This protein binds this small molecule.
Small molecule (SMILES): CC(=O)N[C@@H]1[C@@H](O)[C@H](O)[C@@H](CO)O[C@H]1O

Sequence of chain 1.A:
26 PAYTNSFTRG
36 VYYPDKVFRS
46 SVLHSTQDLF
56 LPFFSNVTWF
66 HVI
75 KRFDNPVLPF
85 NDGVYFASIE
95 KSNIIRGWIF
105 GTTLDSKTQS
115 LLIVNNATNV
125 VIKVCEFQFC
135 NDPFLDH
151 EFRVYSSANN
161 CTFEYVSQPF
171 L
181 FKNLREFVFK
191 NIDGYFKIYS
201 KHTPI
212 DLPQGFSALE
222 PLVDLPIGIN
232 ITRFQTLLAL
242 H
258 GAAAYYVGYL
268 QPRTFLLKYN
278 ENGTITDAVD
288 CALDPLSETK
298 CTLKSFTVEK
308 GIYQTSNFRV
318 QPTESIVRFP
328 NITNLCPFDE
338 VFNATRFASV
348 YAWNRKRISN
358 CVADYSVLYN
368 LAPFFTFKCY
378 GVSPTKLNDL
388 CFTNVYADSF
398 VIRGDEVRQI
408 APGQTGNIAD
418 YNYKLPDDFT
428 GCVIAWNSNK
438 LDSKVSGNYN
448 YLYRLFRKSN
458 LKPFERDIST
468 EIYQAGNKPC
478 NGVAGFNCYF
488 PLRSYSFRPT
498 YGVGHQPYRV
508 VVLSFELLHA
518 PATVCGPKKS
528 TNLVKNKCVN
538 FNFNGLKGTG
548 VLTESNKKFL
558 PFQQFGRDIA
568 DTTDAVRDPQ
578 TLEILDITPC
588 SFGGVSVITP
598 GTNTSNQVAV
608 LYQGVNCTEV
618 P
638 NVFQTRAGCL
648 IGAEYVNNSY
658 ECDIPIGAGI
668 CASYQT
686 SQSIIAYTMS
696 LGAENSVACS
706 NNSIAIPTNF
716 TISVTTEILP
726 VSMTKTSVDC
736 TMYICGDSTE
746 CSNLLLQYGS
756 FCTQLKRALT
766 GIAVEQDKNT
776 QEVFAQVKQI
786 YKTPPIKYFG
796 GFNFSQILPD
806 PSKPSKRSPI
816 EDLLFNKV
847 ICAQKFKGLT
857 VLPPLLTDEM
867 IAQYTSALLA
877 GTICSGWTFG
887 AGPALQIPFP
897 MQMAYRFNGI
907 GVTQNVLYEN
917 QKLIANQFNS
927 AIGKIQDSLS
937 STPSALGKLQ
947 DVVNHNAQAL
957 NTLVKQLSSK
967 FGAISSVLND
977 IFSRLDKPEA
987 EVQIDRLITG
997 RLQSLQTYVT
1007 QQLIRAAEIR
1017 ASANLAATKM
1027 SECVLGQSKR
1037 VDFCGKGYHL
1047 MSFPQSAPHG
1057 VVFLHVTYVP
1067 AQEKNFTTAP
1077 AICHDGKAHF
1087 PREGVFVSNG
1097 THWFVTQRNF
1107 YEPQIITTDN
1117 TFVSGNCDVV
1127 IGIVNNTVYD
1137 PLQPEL

Binding-site contacts:
Ligand atom N2 contacts residue ASN231 of chain 1.A at 2.9 Å (h-bond).
Ligand atom C8 contacts residue ILE230 of chain 1.A at 3.9 Å (hydrophobic).
Ligand atom O7 contacts residue ASN231 of chain 1.A at 3.3 Å (h-bond).
Ligand atom C8 contacts residue GLY229 of chain 1.A at 3.7 Å.
Ligand atom C8 contacts residue ASN231 of chain 1.A at 3.9 Å.
Ligand atom C7 contacts residue ASN231 of chain 1.A at 3.3 Å.
Ligand atom C4 contacts residue ASN231 of chain 1.A at 4.3 Å.
Ligand atom C3 contacts residue ASN231 of chain 1.A at 3.8 Å.
Ligand atom C5 contacts residue ASN231 of chain 1.A at 3.7 Å.
Ligand atom O5 contacts residue ASN231 of chain 1.A at 2.4 Å (h-bond).
Ligand atom C2 contacts residue ASN231 of chain 1.A at 2.5 Å.
Ligand atom C1 contacts residue ASN231 of chain 1.A at 1.5 Å.